A small-molecule ligand and the protein it binds are described below.
Small molecule (SMILES): CC(=O)N[C@H]1[C@H](O[C@H]2[C@H](O)[C@@H](NC(C)=O)CO[C@@H]2CO)O[C@H](CO)[C@@H](O[C@@H]2O[C@H](CO)[C@@H](O)[C@H](O)[C@@H]2O)[C@@H]1O

Sequence of chain 2.A:
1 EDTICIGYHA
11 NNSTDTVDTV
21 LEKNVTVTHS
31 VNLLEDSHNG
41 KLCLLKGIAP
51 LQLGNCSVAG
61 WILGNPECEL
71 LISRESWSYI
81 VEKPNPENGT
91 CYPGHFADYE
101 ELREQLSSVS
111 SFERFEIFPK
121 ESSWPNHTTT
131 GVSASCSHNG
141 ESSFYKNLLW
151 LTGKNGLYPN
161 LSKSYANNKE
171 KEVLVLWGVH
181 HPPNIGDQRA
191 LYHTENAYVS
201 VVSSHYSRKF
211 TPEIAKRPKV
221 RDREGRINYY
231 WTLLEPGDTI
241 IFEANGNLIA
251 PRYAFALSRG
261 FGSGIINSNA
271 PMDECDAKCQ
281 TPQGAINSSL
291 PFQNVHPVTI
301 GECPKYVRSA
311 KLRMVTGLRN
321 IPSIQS

Binding-site contacts:
Ligand atom O6 contacts residue ARG221 of chain 2.A at 4.1 Å.
Ligand atom C6 contacts residue GLU87 of chain 2.A at 3.9 Å.
Ligand atom O3 contacts residue ARG221 of chain 2.A at 2.8 Å (salt-bridge).
Ligand atom C1 contacts residue GLU67 of chain 2.A at 4.4 Å.
Ligand atom O6 contacts residue GLU87 of chain 2.A at 3.3 Å (salt-bridge).
Ligand atom O5 contacts residue ASN88 of chain 2.A at 2.3 Å (h-bond).
Ligand atom O5 contacts residue GLU87 of chain 2.A at 4.2 Å.
Ligand atom C8 contacts residue ARG221 of chain 2.A at 3.6 Å.
Ligand atom O7 contacts residue ASN88 of chain 2.A at 2.8 Å (h-bond).
Ligand atom C8 contacts residue CYS91 of chain 2.A at 3.8 Å (hydrophobic).
Ligand atom C7 contacts residue ARG221 of chain 2.A at 3.0 Å.
Ligand atom C5 contacts residue ASN88 of chain 2.A at 3.6 Å.
Ligand atom C7 contacts residue ASN88 of chain 2.A at 3.2 Å.
Ligand atom C2 contacts residue ASN88 of chain 2.A at 2.4 Å.
Ligand atom C7 contacts residue CYS91 of chain 2.A at 4.4 Å (hydrophobic).
Ligand atom C7 contacts residue ASN65 of chain 2.A at 3.7 Å.
Ligand atom C8 contacts residue CYS136 of chain 2.A at 4.2 Å (hydrophobic).
Ligand atom C1 contacts residue ASN88 of chain 2.A at 1.4 Å.
Ligand atom C8 contacts residue GLU67 of chain 2.A at 3.9 Å.
Ligand atom C8 contacts residue SER135 of chain 2.A at 4.0 Å.
Ligand atom C8 contacts residue PRO66 of chain 2.A at 4.3 Å (hydrophobic).
Ligand atom N2 contacts residue ARG221 of chain 2.A at 3.4 Å (salt-bridge).
Ligand atom C4 contacts residue ASN88 of chain 2.A at 4.2 Å.
Ligand atom C7 contacts residue GLU67 of chain 2.A at 4.0 Å.
Ligand atom O7 contacts residue CYS91 of chain 2.A at 4.3 Å.
Ligand atom C1 contacts residue GLU87 of chain 2.A at 4.4 Å.
Ligand atom C8 contacts residue ASN65 of chain 2.A at 3.3 Å.
Ligand atom C2 contacts residue ARG221 of chain 2.A at 3.8 Å.
Ligand atom N2 contacts residue ASN88 of chain 2.A at 3.0 Å (h-bond).
Ligand atom O7 contacts residue ARG221 of chain 2.A at 2.9 Å (salt-bridge).
Ligand atom O7 contacts residue ASN65 of chain 2.A at 3.1 Å (h-bond).
Ligand atom C8 contacts residue SER137 of chain 2.A at 3.7 Å.
Ligand atom N2 contacts residue GLU67 of chain 2.A at 4.1 Å.
Ligand atom C3 contacts residue ARG221 of chain 2.A at 3.8 Å.
Ligand atom C3 contacts residue ASN88 of chain 2.A at 3.8 Å.